This protein binds this small molecule.
Small molecule (SMILES): CC(=O)N[C@@H]1[C@@H](O)[C@H](O)[C@@H](CO)O[C@H]1O

Sequence of chain 2.A:
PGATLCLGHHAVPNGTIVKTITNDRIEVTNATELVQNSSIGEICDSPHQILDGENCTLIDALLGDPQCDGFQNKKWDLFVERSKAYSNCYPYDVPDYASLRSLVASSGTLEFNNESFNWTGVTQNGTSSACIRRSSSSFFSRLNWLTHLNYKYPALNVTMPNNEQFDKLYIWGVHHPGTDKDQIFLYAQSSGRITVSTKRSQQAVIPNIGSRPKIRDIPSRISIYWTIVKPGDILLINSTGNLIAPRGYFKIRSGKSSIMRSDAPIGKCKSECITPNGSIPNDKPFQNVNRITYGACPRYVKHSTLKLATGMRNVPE

Binding-site contacts:
Ligand atom O5 contacts residue TYR88 of chain 2.A at 3.5 Å (h-bond).
Ligand atom C7 contacts residue ASN57 of chain 2.A at 3.4 Å.
Ligand atom C5 contacts residue TYR88 of chain 2.A at 4.4 Å (hydrophobic).
Ligand atom N2 contacts residue ASN57 of chain 2.A at 3.0 Å (h-bond).
Ligand atom C8 contacts residue GLU56 of chain 2.A at 3.7 Å.
Ligand atom C4 contacts residue ASN57 of chain 2.A at 4.2 Å.
Ligand atom C6 contacts residue TYR88 of chain 2.A at 4.1 Å (hydrophobic).
Ligand atom C3 contacts residue ASN57 of chain 2.A at 3.8 Å.
Ligand atom O6 contacts residue TYR88 of chain 2.A at 3.0 Å (h-bond).
Ligand atom C2 contacts residue ASN57 of chain 2.A at 2.5 Å.
Ligand atom O7 contacts residue ASN57 of chain 2.A at 3.4 Å (h-bond).
Ligand atom C1 contacts residue ASN57 of chain 2.A at 1.4 Å.
Ligand atom O5 contacts residue ASN57 of chain 2.A at 2.3 Å (h-bond).
Ligand atom C5 contacts residue ASN57 of chain 2.A at 3.6 Å.